Binding-site contacts:
Ligand atom C contacts residue ARG49 of chain 19.E at 3.6 Å.
Ligand atom NH1 contacts residue ASP53 of chain 19.E at 3.0 Å (salt-bridge).
Ligand atom C contacts residue ARG43 of chain 19.E at 3.7 Å.
Ligand atom CD contacts residue ARG50 of chain 19.E at 3.3 Å.
Ligand atom OG1 contacts residue MET259 of chain 19.E at 2.6 Å (h-bond).
Ligand atom CB contacts residue ASP258 of chain 19.E at 3.5 Å.
Ligand atom CA contacts residue ASP258 of chain 19.E at 3.7 Å.
Ligand atom CD2 contacts residue ARG50 of chain 19.E at 3.6 Å.
Ligand atom NH2 contacts residue ASP228 of chain 19.E at 2.7 Å (salt-bridge).
Ligand atom CZ contacts residue THR246 of chain 19.E at 3.3 Å.
Ligand atom CB contacts residue ASP258 of chain 19.E at 3.7 Å.
Ligand atom CB contacts residue ARG49 of chain 19.E at 3.5 Å.
Ligand atom CG2 contacts residue ASP258 of chain 19.E at 3.5 Å.
Ligand atom CA contacts residue ASP258 of chain 19.E at 3.7 Å.
Ligand atom O contacts residue ILE39 of chain 19.E at 3.7 Å.
Ligand atom N contacts residue ASP258 of chain 19.E at 2.8 Å (salt-bridge).
Ligand atom O contacts residue ARG43 of chain 19.E at 2.8 Å (salt-bridge).
Ligand atom N contacts residue ARG49 of chain 19.E at 3.5 Å (salt-bridge).
Ligand atom NE contacts residue ILE51 of chain 19.E at 3.7 Å.
Ligand atom CA contacts residue ASP258 of chain 19.E at 3.6 Å.
Ligand atom C contacts residue ASP258 of chain 19.E at 3.7 Å.
Ligand atom NH1 contacts residue THR246 of chain 19.E at 3.2 Å (h-bond).
Ligand atom N contacts residue ARG49 of chain 19.E at 3.7 Å.
Ligand atom CG contacts residue PRO57 of chain 19.E at 3.7 Å (hydrophobic).
Ligand atom N contacts residue ARG49 of chain 19.E at 3.6 Å (salt-bridge).
Ligand atom CB contacts residue ARG49 of chain 19.E at 3.7 Å.
Ligand atom N contacts residue ASP258 of chain 19.E at 3.2 Å (salt-bridge).
Ligand atom NE contacts residue ARG50 of chain 19.E at 3.1 Å (salt-bridge).
Ligand atom CG2 contacts residue MET259 of chain 19.E at 3.7 Å (hydrophobic).
Ligand atom CB contacts residue MET259 of chain 19.E at 3.6 Å (hydrophobic).
Ligand atom N contacts residue PRO57 of chain 19.E at 3.5 Å.
Ligand atom O contacts residue ARG49 of chain 19.E at 3.1 Å (salt-bridge).
Ligand atom O contacts residue ARG43 of chain 19.E at 2.8 Å (salt-bridge).
Ligand atom CD2 contacts residue ASP258 of chain 19.E at 3.4 Å.
Ligand atom OG1 contacts residue ASP258 of chain 19.E at 3.3 Å.
Ligand atom CD2 contacts residue ARG43 of chain 19.E at 3.6 Å.
Ligand atom NH2 contacts residue THR246 of chain 19.E at 3.0 Å (h-bond).
Ligand atom CD contacts residue LEU52 of chain 19.E at 3.3 Å (hydrophobic).
Ligand atom O contacts residue ARG50 of chain 19.E at 3.4 Å.
Ligand atom N contacts residue ASP258 of chain 19.E at 3.2 Å (salt-bridge).

Sequence of chain 19.E:
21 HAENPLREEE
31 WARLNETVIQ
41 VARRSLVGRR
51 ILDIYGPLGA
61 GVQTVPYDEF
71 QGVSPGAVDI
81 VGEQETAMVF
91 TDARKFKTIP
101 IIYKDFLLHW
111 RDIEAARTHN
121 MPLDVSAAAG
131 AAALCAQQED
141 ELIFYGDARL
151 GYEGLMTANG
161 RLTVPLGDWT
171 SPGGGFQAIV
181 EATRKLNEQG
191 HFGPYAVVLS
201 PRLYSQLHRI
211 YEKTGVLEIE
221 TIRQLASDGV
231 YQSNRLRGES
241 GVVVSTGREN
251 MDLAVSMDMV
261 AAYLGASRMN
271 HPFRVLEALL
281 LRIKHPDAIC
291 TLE

This small molecule binds to this protein.
Small molecule (SMILES): CC(C)C[C@H](NC(=O)CN)C(=O)N[C@H](C(=O)N[C@H](C(=O)NCC(=O)N[C@@H](CO)C(=O)N[C@@H](CC(C)C)C(=O)N[C@@H](CCCN=C(N)N)C(=O)NCC=O)C(C)C)[C@@H](C)O